Sequence of chain 1.B:
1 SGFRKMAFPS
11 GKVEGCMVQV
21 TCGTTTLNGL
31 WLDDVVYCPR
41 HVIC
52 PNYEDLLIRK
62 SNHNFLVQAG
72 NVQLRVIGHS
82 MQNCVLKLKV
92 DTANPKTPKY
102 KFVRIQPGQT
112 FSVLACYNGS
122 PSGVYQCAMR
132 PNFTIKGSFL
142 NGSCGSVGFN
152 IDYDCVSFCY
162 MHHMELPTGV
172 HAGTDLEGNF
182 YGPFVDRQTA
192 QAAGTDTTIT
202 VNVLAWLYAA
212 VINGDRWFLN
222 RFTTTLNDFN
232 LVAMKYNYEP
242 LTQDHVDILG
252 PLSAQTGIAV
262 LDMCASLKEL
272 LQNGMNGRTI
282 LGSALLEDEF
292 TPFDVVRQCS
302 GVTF

Sequence of chain 1.A:
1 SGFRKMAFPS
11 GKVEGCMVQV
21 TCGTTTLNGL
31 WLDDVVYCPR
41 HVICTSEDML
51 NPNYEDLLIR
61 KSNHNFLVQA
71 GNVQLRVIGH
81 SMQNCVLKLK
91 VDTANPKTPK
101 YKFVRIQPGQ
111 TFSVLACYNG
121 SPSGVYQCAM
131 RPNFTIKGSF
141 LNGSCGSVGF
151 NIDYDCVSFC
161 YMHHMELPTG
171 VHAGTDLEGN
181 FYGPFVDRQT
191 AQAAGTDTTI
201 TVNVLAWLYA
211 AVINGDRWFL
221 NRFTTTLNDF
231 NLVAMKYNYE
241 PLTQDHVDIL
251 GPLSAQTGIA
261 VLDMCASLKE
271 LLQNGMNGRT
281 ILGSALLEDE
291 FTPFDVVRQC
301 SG

Binding-site contacts:
Ligand atom C8 contacts residue PHE140 of chain 1.A at 3.4 Å (hydrophobic).
Ligand atom C8 contacts residue HIS163 of chain 1.A at 3.9 Å.
Ligand atom O1 contacts residue GLU166 of chain 1.A at 3.0 Å (salt-bridge).
Ligand atom N2 contacts residue CYS145 of chain 1.A at 3.8 Å.
Ligand atom C7 contacts residue HIS163 of chain 1.A at 3.1 Å.
Ligand atom C7 contacts residue CYS145 of chain 1.A at 3.9 Å (hydrophobic).
Ligand atom CL contacts residue MET165 of chain 1.A at 3.8 Å.
Ligand atom C17 contacts residue MET165 of chain 1.A at 3.6 Å (hydrophobic).
Ligand atom O1 contacts residue MET165 of chain 1.A at 3.5 Å.
Ligand atom C8 contacts residue LEU141 of chain 1.A at 3.7 Å (hydrophobic).
Ligand atom C9 contacts residue PHE140 of chain 1.A at 3.9 Å (hydrophobic).
Ligand atom C9 contacts residue GLU166 of chain 1.A at 3.7 Å.
Ligand atom C13 contacts residue ASN142 of chain 1.A at 3.8 Å.
Ligand atom C16 contacts residue HIS41 of chain 1.A at 3.9 Å.
Ligand atom C7 contacts residue GLU166 of chain 1.A at 3.9 Å.
Ligand atom C19 contacts residue DMS1 of chain 1.E at 3.8 Å.
Ligand atom N3 contacts residue PHE140 of chain 1.A at 3.7 Å.
Ligand atom C19 contacts residue GLN189 of chain 1.A at 3.4 Å.
Ligand atom C10 contacts residue ASN142 of chain 1.A at 3.8 Å.
Ligand atom N contacts residue GLN189 of chain 1.A at 3.9 Å.
Ligand atom C11 contacts residue ASN142 of chain 1.A at 3.9 Å.
Ligand atom N3 contacts residue GLU166 of chain 1.A at 3.9 Å.
Ligand atom C21 contacts residue GLN189 of chain 1.A at 3.1 Å.
Ligand atom C10 contacts residue GLU166 of chain 1.A at 3.4 Å.
Ligand atom C8 contacts residue GLU166 of chain 1.A at 3.5 Å.
Ligand atom C10 contacts residue LEU141 of chain 1.A at 3.8 Å (hydrophobic).
Ligand atom C20 contacts residue GLN189 of chain 1.A at 3.7 Å.
Ligand atom C contacts residue GLU166 of chain 1.A at 3.9 Å.
Ligand atom N3 contacts residue SER144 of chain 1.A at 3.5 Å (h-bond).
Ligand atom CL contacts residue HIS41 of chain 1.A at 3.4 Å.
Ligand atom C10 contacts residue PHE140 of chain 1.A at 3.5 Å (hydrophobic).
Ligand atom C16 contacts residue MET165 of chain 1.A at 3.6 Å (hydrophobic).
Ligand atom N2 contacts residue ASN142 of chain 1.A at 3.9 Å.
Ligand atom C16 contacts residue HIS164 of chain 1.A at 3.4 Å.
Ligand atom C9 contacts residue LEU141 of chain 1.A at 3.6 Å (hydrophobic).
Ligand atom C1 contacts residue GLN189 of chain 1.A at 3.6 Å.
Ligand atom N3 contacts residue HIS163 of chain 1.A at 2.7 Å (h-bond).
Ligand atom C9 contacts residue ASN142 of chain 1.A at 3.8 Å.
Ligand atom CL contacts residue HIS164 of chain 1.A at 3.7 Å.
Ligand atom CL contacts residue ASP187 of chain 1.A at 3.5 Å.

This small molecule binds to this protein.
Small molecule (SMILES): CN(C)C(=O)N1Cc2ccc(Cl)cc2[C@H](C(=O)Nc2cncc3ccccc23)C1